A protein and the small-molecule ligand that binds it are described below.
Small molecule (SMILES): Nc1ncnc2c1ncn2[C@@H]1O[C@H](COP(=O)(O)OP(=O)(O)OP(O)(O)=S)[C@@H](O)[C@H]1O

Binding-site contacts:
Ligand atom O2B contacts residue LYS55 of chain 1.B at 3.0 Å (salt-bridge).
Ligand atom O2G contacts residue PRO51 of chain 1.B at 3.3 Å.
Ligand atom O1B contacts residue LYS55 of chain 1.B at 3.5 Å (salt-bridge).
Ligand atom O2A contacts residue THR57 of chain 1.B at 3.0 Å (h-bond).
Ligand atom N6 contacts residue VAL24 of chain 1.B at 2.4 Å (h-bond).
Ligand atom C8 contacts residue GLY54 of chain 1.B at 3.5 Å.
Ligand atom O2' contacts residue PRO17 of chain 1.B at 3.3 Å.
Ligand atom O3G contacts residue ARG203 of chain 1.B at 3.6 Å.
Ligand atom O3' contacts residue VAL12 of chain 1.B at 2.6 Å (h-bond).
Ligand atom N7 contacts residue GLY54 of chain 1.B at 3.4 Å.
Ligand atom O2B contacts residue ILE53 of chain 1.B at 2.8 Å (h-bond).
Ligand atom C8 contacts residue MET202 of chain 1.B at 3.6 Å (hydrophobic).
Ligand atom O2G contacts residue GLY52 of chain 1.B at 3.4 Å (h-bond).
Ligand atom O3B contacts residue PRO51 of chain 1.B at 3.6 Å.
Ligand atom O2' contacts residue THR57 of chain 1.B at 3.5 Å (h-bond).
Ligand atom PG contacts residue MG1 of chain 1.K at 3.2 Å.
Ligand atom O2A contacts residue GLY54 of chain 1.B at 3.4 Å.
Ligand atom O3B contacts residue GLY52 of chain 1.B at 2.7 Å (h-bond).
Ligand atom O1A contacts residue THR56 of chain 1.B at 3.4 Å.
Ligand atom C2' contacts residue THR57 of chain 1.B at 3.3 Å.
Ligand atom O2' contacts residue ARG16 of chain 1.B at 3.3 Å.
Ligand atom N1 contacts residue VAL24 of chain 1.B at 3.3 Å (h-bond).
Ligand atom O1B contacts residue MG1 of chain 1.K at 2.9 Å.
Ligand atom N6 contacts residue LEU166 of chain 1.B at 3.5 Å.
Ligand atom O2A contacts residue LYS55 of chain 1.B at 3.6 Å (salt-bridge).
Ligand atom O3B contacts residue LYS55 of chain 1.B at 3.0 Å (salt-bridge).
Ligand atom C2 contacts residue PRO17 of chain 1.B at 3.6 Å (hydrophobic).
Ligand atom O2B contacts residue GLY54 of chain 1.B at 2.5 Å (h-bond).
Ligand atom N7 contacts residue ILE53 of chain 1.B at 3.0 Å (h-bond).
Ligand atom PB contacts residue LYS55 of chain 1.B at 3.4 Å.
Ligand atom O2B contacts residue GLY52 of chain 1.B at 3.3 Å (h-bond).
Ligand atom S1G contacts residue ASN145 of chain 1.B at 3.4 Å (h-bond).
Ligand atom O3G contacts residue ARG131 of chain 1.C at 3.5 Å (salt-bridge).
Ligand atom PG contacts residue ARG203 of chain 1.B at 3.6 Å.
Ligand atom O1B contacts residue THR56 of chain 1.B at 3.0 Å (h-bond).
Ligand atom O2G contacts residue ARG203 of chain 1.B at 2.6 Å (salt-bridge).
Ligand atom S1G contacts residue MG1 of chain 1.K at 2.9 Å.
Ligand atom PG contacts residue GLY52 of chain 1.B at 3.6 Å.
Ligand atom O3G contacts residue MG1 of chain 1.K at 2.7 Å.
Ligand atom PB contacts residue GLY52 of chain 1.B at 3.5 Å.

Sequence of chain 1.C:
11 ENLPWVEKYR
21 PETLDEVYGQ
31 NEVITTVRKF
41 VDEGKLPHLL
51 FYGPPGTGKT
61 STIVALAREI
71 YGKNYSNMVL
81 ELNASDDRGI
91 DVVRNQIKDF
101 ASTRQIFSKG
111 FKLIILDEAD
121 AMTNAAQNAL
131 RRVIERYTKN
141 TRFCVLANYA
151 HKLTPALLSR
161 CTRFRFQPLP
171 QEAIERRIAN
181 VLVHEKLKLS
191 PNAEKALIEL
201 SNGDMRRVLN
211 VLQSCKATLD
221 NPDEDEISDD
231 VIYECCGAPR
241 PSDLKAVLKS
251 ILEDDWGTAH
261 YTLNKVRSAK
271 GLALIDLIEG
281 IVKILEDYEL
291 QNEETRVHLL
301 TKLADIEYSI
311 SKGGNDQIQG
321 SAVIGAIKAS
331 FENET

Sequence of chain 1.B:
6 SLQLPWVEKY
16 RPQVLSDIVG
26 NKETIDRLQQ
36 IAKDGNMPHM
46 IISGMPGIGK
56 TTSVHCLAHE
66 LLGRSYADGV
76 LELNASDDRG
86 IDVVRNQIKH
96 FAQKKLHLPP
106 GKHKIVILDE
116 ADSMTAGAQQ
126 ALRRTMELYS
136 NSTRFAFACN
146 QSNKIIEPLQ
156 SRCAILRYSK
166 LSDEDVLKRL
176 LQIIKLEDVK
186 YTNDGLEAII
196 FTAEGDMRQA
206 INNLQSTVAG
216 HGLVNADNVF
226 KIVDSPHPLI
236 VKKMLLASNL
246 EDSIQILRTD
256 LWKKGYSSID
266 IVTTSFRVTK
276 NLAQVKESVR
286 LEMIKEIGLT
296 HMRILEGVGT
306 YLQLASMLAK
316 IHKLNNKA